A small-molecule ligand and the protein it binds are described below.
Small molecule (SMILES): N[C@@H](CCC(=O)O)C(=O)O

Sequence of chain 1.F:
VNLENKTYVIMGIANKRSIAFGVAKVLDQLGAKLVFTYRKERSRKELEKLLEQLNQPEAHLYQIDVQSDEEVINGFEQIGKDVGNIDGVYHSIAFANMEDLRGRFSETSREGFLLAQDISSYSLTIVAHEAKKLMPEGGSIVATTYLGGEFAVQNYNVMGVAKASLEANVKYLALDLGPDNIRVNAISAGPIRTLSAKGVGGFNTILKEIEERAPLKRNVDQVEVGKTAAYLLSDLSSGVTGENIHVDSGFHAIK

Binding-site contacts:
Ligand atom CB contacts residue ASP114 of chain 1.F at 4.2 Å.
Ligand atom CD contacts residue ASP114 of chain 1.F at 3.7 Å.
Ligand atom OXT contacts residue GLY166 of chain 1.F at 3.5 Å (h-bond).
Ligand atom OXT contacts residue ARG210 of chain 1.F at 3.6 Å.
Ligand atom OE2 contacts residue LYS33 of chain 1.F at 3.0 Å (salt-bridge).
Ligand atom O contacts residue SER265 of chain 1.F at 4.2 Å.
Ligand atom C contacts residue ARG210 of chain 1.F at 3.5 Å.
Ligand atom CB contacts residue SER167 of chain 1.F at 4.2 Å.
Ligand atom CB contacts residue ARG210 of chain 1.F at 4.3 Å.
Ligand atom O contacts residue ASP262 of chain 1.F at 4.3 Å.
Ligand atom CD contacts residue LYS33 of chain 1.F at 4.0 Å.
Ligand atom CB contacts residue LEU260 of chain 1.F at 3.9 Å (hydrophobic).
Ligand atom CG contacts residue TYR35 of chain 1.F at 4.1 Å (hydrophobic).
Ligand atom OE1 contacts residue LYS33 of chain 1.F at 4.5 Å.
Ligand atom OE1 contacts residue ASP114 of chain 1.F at 2.9 Å (salt-bridge).
Ligand atom OE1 contacts residue GLY165 of chain 1.F at 4.4 Å.
Ligand atom N contacts residue GLY166 of chain 1.F at 4.0 Å.
Ligand atom OE2 contacts residue ASP114 of chain 1.F at 4.2 Å.
Ligand atom OXT contacts residue ASN208 of chain 1.F at 3.5 Å (h-bond).
Ligand atom O contacts residue ARG210 of chain 1.F at 2.9 Å (salt-bridge).
Ligand atom CG contacts residue LEU260 of chain 1.F at 3.3 Å (hydrophobic).
Ligand atom C contacts residue GLY166 of chain 1.F at 4.2 Å.
Ligand atom O contacts residue SER261 of chain 1.F at 4.3 Å.
Ligand atom CB contacts residue GLY166 of chain 1.F at 4.0 Å.
Ligand atom N contacts residue GLY165 of chain 1.F at 4.2 Å.
Ligand atom CG contacts residue ASP114 of chain 1.F at 4.2 Å.